Sequence of chain 24.C:
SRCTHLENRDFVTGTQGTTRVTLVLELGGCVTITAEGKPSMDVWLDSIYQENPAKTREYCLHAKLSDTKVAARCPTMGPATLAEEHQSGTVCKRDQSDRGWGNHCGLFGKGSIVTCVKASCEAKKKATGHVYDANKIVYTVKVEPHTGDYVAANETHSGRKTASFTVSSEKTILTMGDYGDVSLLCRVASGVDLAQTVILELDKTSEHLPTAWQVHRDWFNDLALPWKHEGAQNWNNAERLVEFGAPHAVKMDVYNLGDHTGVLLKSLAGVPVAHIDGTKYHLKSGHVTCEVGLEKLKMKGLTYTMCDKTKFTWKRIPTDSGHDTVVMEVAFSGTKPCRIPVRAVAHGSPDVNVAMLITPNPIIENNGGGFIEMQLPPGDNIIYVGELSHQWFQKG

This small molecule binds to this protein.
Small molecule (SMILES): CC(=O)N[C@@H]1[C@@H](O)[C@H](O)[C@@H](CO)O[C@H]1O

Binding-site contacts:
Ligand atom O6 contacts residue HIS104 of chain 24.C at 3.6 Å.
Ligand atom C1 contacts residue ASN154 of chain 24.A at 1.4 Å.
Ligand atom C3 contacts residue ASN154 of chain 24.A at 3.8 Å.
Ligand atom C2 contacts residue ASN154 of chain 24.A at 2.5 Å.
Ligand atom C4 contacts residue HIS104 of chain 24.C at 4.0 Å.
Ligand atom O4 contacts residue HIS104 of chain 24.C at 3.8 Å.
Ligand atom O5 contacts residue ASN154 of chain 24.A at 2.3 Å (h-bond).
Ligand atom C3 contacts residue HIS104 of chain 24.C at 3.7 Å.
Ligand atom C7 contacts residue ASN154 of chain 24.A at 3.5 Å.
Ligand atom O5 contacts residue HIS104 of chain 24.C at 3.7 Å.
Ligand atom O7 contacts residue ASN154 of chain 24.A at 3.2 Å (h-bond).
Ligand atom C2 contacts residue HIS104 of chain 24.C at 4.2 Å.
Ligand atom C1 contacts residue HIS104 of chain 24.C at 3.5 Å.
Ligand atom C4 contacts residue ASN154 of chain 24.A at 4.2 Å.
Ligand atom C5 contacts residue HIS104 of chain 24.C at 3.4 Å.
Ligand atom C6 contacts residue HIS104 of chain 24.C at 3.8 Å.
Ligand atom N2 contacts residue ASN154 of chain 24.A at 3.0 Å (h-bond).
Ligand atom C5 contacts residue ASN154 of chain 24.A at 3.6 Å.

Sequence of chain 24.A:
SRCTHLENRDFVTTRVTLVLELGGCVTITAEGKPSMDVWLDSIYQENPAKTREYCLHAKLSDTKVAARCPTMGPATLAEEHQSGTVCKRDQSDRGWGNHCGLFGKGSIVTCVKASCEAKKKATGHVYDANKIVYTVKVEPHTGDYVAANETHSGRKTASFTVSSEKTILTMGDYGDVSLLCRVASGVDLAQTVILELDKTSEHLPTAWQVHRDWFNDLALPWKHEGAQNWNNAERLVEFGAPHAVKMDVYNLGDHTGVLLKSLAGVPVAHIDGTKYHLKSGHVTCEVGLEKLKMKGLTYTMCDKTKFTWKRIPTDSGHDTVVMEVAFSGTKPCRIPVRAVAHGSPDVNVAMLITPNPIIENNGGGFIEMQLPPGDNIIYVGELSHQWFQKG